Sequence of chain 1.B:
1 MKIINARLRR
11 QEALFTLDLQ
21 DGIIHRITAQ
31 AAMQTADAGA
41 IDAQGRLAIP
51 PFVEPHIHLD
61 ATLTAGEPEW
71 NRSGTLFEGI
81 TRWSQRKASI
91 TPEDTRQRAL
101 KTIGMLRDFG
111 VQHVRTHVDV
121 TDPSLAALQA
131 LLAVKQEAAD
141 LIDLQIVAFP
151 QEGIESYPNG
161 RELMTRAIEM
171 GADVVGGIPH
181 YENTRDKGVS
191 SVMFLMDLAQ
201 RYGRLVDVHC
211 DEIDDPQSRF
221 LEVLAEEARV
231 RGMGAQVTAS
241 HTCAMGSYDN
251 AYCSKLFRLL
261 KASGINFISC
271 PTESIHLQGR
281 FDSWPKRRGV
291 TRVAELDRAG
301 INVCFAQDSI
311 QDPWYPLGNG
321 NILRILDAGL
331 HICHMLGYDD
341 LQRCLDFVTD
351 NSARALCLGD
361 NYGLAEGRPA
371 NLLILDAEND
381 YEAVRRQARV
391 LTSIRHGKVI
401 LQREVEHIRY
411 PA

Binding-site contacts:
Ligand atom O4 contacts residue ASP308 of chain 1.B at 3.0 Å (salt-bridge).
Ligand atom O4 contacts residue FE21 of chain 1.L at 2.2 Å.
Ligand atom C2 contacts residue GLU212 of chain 1.B at 3.7 Å.
Ligand atom C6 contacts residue TRP314 of chain 1.B at 3.4 Å (hydrophobic).
Ligand atom C2 contacts residue HIS209 of chain 1.B at 3.9 Å.
Ligand atom N1 contacts residue TRP314 of chain 1.B at 3.5 Å.
Ligand atom C5 contacts residue TRP314 of chain 1.B at 3.6 Å (hydrophobic).
Ligand atom C2 contacts residue GLN151 of chain 1.B at 3.7 Å.
Ligand atom N4 contacts residue ASP308 of chain 1.B at 4.0 Å.
Ligand atom N1 contacts residue PHE149 of chain 1.B at 3.8 Å.
Ligand atom O2 contacts residue HIS209 of chain 1.B at 3.9 Å.
Ligand atom O2 contacts residue GLU212 of chain 1.B at 3.6 Å.
Ligand atom O2 contacts residue GLN151 of chain 1.B at 3.2 Å (h-bond).
Ligand atom C5 contacts residue HIS58 of chain 1.B at 3.5 Å.
Ligand atom C6 contacts residue GLN151 of chain 1.B at 3.7 Å.
Ligand atom O2 contacts residue PHE149 of chain 1.B at 3.5 Å.
Ligand atom C6 contacts residue HIS58 of chain 1.B at 3.6 Å.
Ligand atom O4 contacts residue GLU212 of chain 1.B at 3.6 Å.
Ligand atom N3 contacts residue HIS209 of chain 1.B at 3.6 Å.
Ligand atom N4 contacts residue GLU212 of chain 1.B at 2.8 Å (salt-bridge).
Ligand atom N3 contacts residue LEU76 of chain 1.B at 3.5 Å.
Ligand atom P4 contacts residue ASP308 of chain 1.B at 3.9 Å.
Ligand atom C2 contacts residue PHE149 of chain 1.B at 3.9 Å (hydrophobic).
Ligand atom N4 contacts residue GLU273 of chain 1.B at 3.4 Å (salt-bridge).
Ligand atom N1 contacts residue GLN151 of chain 1.B at 2.8 Å (h-bond).
Ligand atom N1 contacts residue HIS58 of chain 1.B at 4.0 Å.
Ligand atom C5 contacts residue ASP308 of chain 1.B at 4.0 Å.
Ligand atom N3 contacts residue FE21 of chain 1.L at 4.0 Å.
Ligand atom O2 contacts residue LEU76 of chain 1.B at 3.5 Å.
Ligand atom O4 contacts residue HIS209 of chain 1.B at 3.5 Å.
Ligand atom O4 contacts residue HIS58 of chain 1.B at 3.8 Å.
Ligand atom N4 contacts residue LEU277 of chain 1.B at 3.3 Å.
Ligand atom C2 contacts residue LEU76 of chain 1.B at 3.6 Å (hydrophobic).
Ligand atom P4 contacts residue FE21 of chain 1.L at 3.3 Å.
Ligand atom N4 contacts residue LEU76 of chain 1.B at 4.1 Å.
Ligand atom N3 contacts residue GLU212 of chain 1.B at 2.8 Å (salt-bridge).
Ligand atom C5 contacts residue FE21 of chain 1.L at 3.7 Å.
Ligand atom P4 contacts residue GLU212 of chain 1.B at 3.6 Å.
Ligand atom O4 contacts residue HIS241 of chain 1.B at 2.9 Å (h-bond).
Ligand atom O2 contacts residue ILE178 of chain 1.B at 3.6 Å.

The protein below binds the small molecule below.
Small molecule (SMILES): N[P]1(=O)C=CNC(=O)N1